Sequence of chain 1.A:
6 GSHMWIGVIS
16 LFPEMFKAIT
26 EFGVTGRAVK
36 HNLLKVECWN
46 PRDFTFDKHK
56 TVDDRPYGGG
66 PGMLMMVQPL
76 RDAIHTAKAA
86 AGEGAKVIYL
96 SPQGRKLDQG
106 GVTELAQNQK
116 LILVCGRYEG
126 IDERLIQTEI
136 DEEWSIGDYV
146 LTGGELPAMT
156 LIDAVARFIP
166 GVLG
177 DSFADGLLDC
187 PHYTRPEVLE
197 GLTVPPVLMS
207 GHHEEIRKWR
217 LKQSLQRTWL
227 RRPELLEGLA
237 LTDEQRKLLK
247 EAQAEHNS

Binding-site contacts:
Ligand atom C10 contacts residue GLU124 of chain 1.A at 3.8 Å.
Ligand atom C1 contacts residue PRO97 of chain 1.A at 3.9 Å (hydrophobic).
Ligand atom N contacts residue GLY142 of chain 1.A at 3.0 Å (h-bond).
Ligand atom C contacts residue ILE141 of chain 1.A at 3.8 Å (hydrophobic).
Ligand atom N contacts residue TYR144 of chain 1.A at 3.0 Å (h-bond).
Ligand atom C7 contacts residue TYR94 of chain 1.A at 3.6 Å (hydrophobic).
Ligand atom C8 contacts residue GLY125 of chain 1.A at 3.7 Å.
Ligand atom N2 contacts residue LEU146 of chain 1.A at 2.9 Å (h-bond).
Ligand atom O contacts residue ILE141 of chain 1.A at 2.9 Å (h-bond).
Ligand atom C9 contacts residue GLY125 of chain 1.A at 3.8 Å.
Ligand atom C9 contacts residue TYR94 of chain 1.A at 3.9 Å (hydrophobic).
Ligand atom C2 contacts residue SER96 of chain 1.A at 3.4 Å.
Ligand atom C1 contacts residue PRO152 of chain 1.A at 3.8 Å (hydrophobic).
Ligand atom C4 contacts residue GLY148 of chain 1.A at 3.7 Å.
Ligand atom C2 contacts residue PRO152 of chain 1.A at 3.7 Å (hydrophobic).
Ligand atom O contacts residue SER96 of chain 1.A at 3.9 Å.
Ligand atom N contacts residue SER140 of chain 1.A at 3.3 Å (h-bond).
Ligand atom O contacts residue SER140 of chain 1.A at 3.5 Å.
Ligand atom C3 contacts residue PRO97 of chain 1.A at 3.9 Å (hydrophobic).
Ligand atom C contacts residue SER140 of chain 1.A at 3.8 Å.
Ligand atom N1 contacts residue GLY148 of chain 1.A at 3.6 Å.
Ligand atom C8 contacts residue TYR94 of chain 1.A at 3.0 Å (hydrophobic).
Ligand atom O1 contacts residue GLU124 of chain 1.A at 3.8 Å.
Ligand atom C7 contacts residue LEU95 of chain 1.A at 3.8 Å (hydrophobic).
Ligand atom C3 contacts residue LEU95 of chain 1.A at 3.6 Å (hydrophobic).
Ligand atom C9 contacts residue GLU124 of chain 1.A at 3.6 Å.
Ligand atom O contacts residue PRO152 of chain 1.A at 3.9 Å.
Ligand atom C12 contacts residue PRO97 of chain 1.A at 3.8 Å (hydrophobic).
Ligand atom N2 contacts residue VAL145 of chain 1.A at 3.9 Å.
Ligand atom C3 contacts residue SER96 of chain 1.A at 3.9 Å.
Ligand atom C5 contacts residue GLY149 of chain 1.A at 3.5 Å.
Ligand atom C4 contacts residue LEU146 of chain 1.A at 3.9 Å (hydrophobic).
Ligand atom N1 contacts residue LEU146 of chain 1.A at 3.1 Å (h-bond).
Ligand atom C8 contacts residue SER96 of chain 1.A at 3.7 Å.
Ligand atom C5 contacts residue GLY121 of chain 1.A at 3.4 Å.
Ligand atom C12 contacts residue TYR144 of chain 1.A at 3.5 Å (hydrophobic).
Ligand atom C2 contacts residue LEU95 of chain 1.A at 3.7 Å (hydrophobic).
Ligand atom C5 contacts residue GLY148 of chain 1.A at 3.4 Å.
Ligand atom C2 contacts residue PRO97 of chain 1.A at 3.8 Å (hydrophobic).
Ligand atom C12 contacts residue LEU146 of chain 1.A at 3.5 Å (hydrophobic).

This protein binds this small molecule.
Small molecule (SMILES): NC(=O)c1ccc(NCc2cccc(O)c2)nc1